Binding-site contacts:
Ligand atom C30 contacts residue THR106 of chain 1.A at 3.5 Å.
Ligand atom C11 contacts residue ASN155 of chain 1.A at 3.2 Å.
Ligand atom C4 contacts residue ASP168 of chain 1.A at 3.6 Å.
Ligand atom O19 contacts residue VAL38 of chain 1.A at 3.4 Å.
Ligand atom F1 contacts residue LEU86 of chain 1.A at 3.5 Å.
Ligand atom C6 contacts residue ASP150 of chain 1.A at 3.2 Å.
Ligand atom C32 contacts residue LYS53 of chain 1.A at 3.5 Å.
Ligand atom C23 contacts residue LEU167 of chain 1.A at 3.6 Å (hydrophobic).
Ligand atom C4 contacts residue TYR35 of chain 1.A at 3.7 Å (hydrophobic).
Ligand atom F1 contacts residue VAL105 of chain 1.A at 3.2 Å.
Ligand atom C10 contacts residue ASN155 of chain 1.A at 3.5 Å.
Ligand atom C23 contacts residue ALA51 of chain 1.A at 3.6 Å (hydrophobic).
Ligand atom F1 contacts residue LEU75 of chain 1.A at 3.6 Å.
Ligand atom C15 contacts residue TYR35 of chain 1.A at 3.4 Å (hydrophobic).
Ligand atom C14 contacts residue TYR35 of chain 1.A at 3.3 Å (hydrophobic).
Ligand atom C24 contacts residue ALA51 of chain 1.A at 3.5 Å (hydrophobic).
Ligand atom C11 contacts residue ASP168 of chain 1.A at 3.5 Å.
Ligand atom C25 contacts residue LEU167 of chain 1.A at 3.6 Å (hydrophobic).
Ligand atom C8 contacts residue ASP168 of chain 1.A at 3.6 Å.
Ligand atom C31 contacts residue THR106 of chain 1.A at 3.4 Å.
Ligand atom C31 contacts residue ALA51 of chain 1.A at 3.4 Å (hydrophobic).
Ligand atom C11 contacts residue SER154 of chain 1.A at 3.5 Å.
Ligand atom C29 contacts residue LEU75 of chain 1.A at 3.6 Å (hydrophobic).
Ligand atom C15 contacts residue ASP168 of chain 1.A at 3.6 Å.
Ligand atom O7 contacts residue LYS152 of chain 1.A at 3.7 Å.
Ligand atom F1 contacts residue LEU104 of chain 1.A at 3.2 Å.
Ligand atom C20 contacts residue LEU167 of chain 1.A at 3.7 Å (hydrophobic).
Ligand atom C29 contacts residue ILE84 of chain 1.A at 3.3 Å (hydrophobic).
Ligand atom N9 contacts residue ASP168 of chain 1.A at 2.8 Å (salt-bridge).
Ligand atom O7 contacts residue ASP150 of chain 1.A at 2.6 Å (salt-bridge).
Ligand atom C28 contacts residue ILE84 of chain 1.A at 3.4 Å (hydrophobic).
Ligand atom C28 contacts residue ASP168 of chain 1.A at 3.7 Å.
Ligand atom C12 contacts residue SER154 of chain 1.A at 3.5 Å.
Ligand atom O19 contacts residue GLY31 of chain 1.A at 3.3 Å.
Ligand atom C10 contacts residue ASP168 of chain 1.A at 3.5 Å.
Ligand atom C1 contacts residue ASP150 of chain 1.A at 3.2 Å.
Ligand atom C31 contacts residue LEU104 of chain 1.A at 3.3 Å (hydrophobic).
Ligand atom N9 contacts residue ASN155 of chain 1.A at 3.0 Å (h-bond).
Ligand atom F1 contacts residue THR106 of chain 1.A at 3.6 Å.
Ligand atom O7 contacts residue ASN155 of chain 1.A at 3.1 Å (h-bond).

The protein below binds the small molecule below.
Small molecule (SMILES): O=S(=O)(Nc1cccc(Oc2ccc(F)cc2)c1)N1CCC(NCc2ccccc2O)CC1

Sequence of chain 1.A:
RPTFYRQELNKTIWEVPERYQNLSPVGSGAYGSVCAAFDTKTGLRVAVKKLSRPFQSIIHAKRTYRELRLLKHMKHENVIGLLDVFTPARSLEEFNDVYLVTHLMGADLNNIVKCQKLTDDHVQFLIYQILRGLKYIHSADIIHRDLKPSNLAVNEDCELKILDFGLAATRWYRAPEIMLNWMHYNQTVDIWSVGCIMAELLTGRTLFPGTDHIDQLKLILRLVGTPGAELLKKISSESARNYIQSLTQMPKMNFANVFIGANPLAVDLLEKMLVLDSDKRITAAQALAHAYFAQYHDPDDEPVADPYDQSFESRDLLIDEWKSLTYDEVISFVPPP